The small molecule below binds the protein below.
Small molecule (SMILES): CC(=O)N[C@H]1[C@H](O[C@H]2[C@H](O)[C@@H](NC(C)=O)CO[C@@H]2CO)O[C@H](CO)[C@@H](O)[C@@H]1O

Binding-site contacts:
Ligand atom O7 contacts residue ASN1095 of chain 1.A at 2.9 Å (h-bond).
Ligand atom C8 contacts residue ASN1095 of chain 1.A at 3.8 Å.
Ligand atom O5 contacts residue ASN1095 of chain 1.A at 2.4 Å (h-bond).
Ligand atom C4 contacts residue ASN1095 of chain 1.A at 4.2 Å.
Ligand atom C1 contacts residue ASN1095 of chain 1.A at 1.4 Å.
Ligand atom C8 contacts residue HIS1098 of chain 1.A at 3.4 Å.
Ligand atom C5 contacts residue HIS1098 of chain 1.A at 4.2 Å.
Ligand atom C5 contacts residue PHE1100 of chain 1.A at 4.2 Å (hydrophobic).
Ligand atom C7 contacts residue HIS1098 of chain 1.A at 3.5 Å.
Ligand atom O6 contacts residue PHE1100 of chain 1.A at 3.9 Å.
Ligand atom O7 contacts residue HIS1098 of chain 1.A at 2.9 Å (h-bond).
Ligand atom C2 contacts residue ASN1095 of chain 1.A at 2.5 Å.
Ligand atom O5 contacts residue PHE1100 of chain 1.A at 3.9 Å.
Ligand atom C3 contacts residue ASN1095 of chain 1.A at 3.8 Å.
Ligand atom N2 contacts residue THR1097 of chain 1.A at 4.4 Å.
Ligand atom C6 contacts residue PHE1100 of chain 1.A at 3.7 Å (hydrophobic).
Ligand atom C5 contacts residue ASN1095 of chain 1.A at 3.7 Å.
Ligand atom N2 contacts residue ASN1095 of chain 1.A at 2.9 Å (h-bond).
Ligand atom C7 contacts residue ASN1095 of chain 1.A at 3.0 Å.
Ligand atom C1 contacts residue THR1097 of chain 1.A at 4.4 Å.

Sequence of chain 1.A:
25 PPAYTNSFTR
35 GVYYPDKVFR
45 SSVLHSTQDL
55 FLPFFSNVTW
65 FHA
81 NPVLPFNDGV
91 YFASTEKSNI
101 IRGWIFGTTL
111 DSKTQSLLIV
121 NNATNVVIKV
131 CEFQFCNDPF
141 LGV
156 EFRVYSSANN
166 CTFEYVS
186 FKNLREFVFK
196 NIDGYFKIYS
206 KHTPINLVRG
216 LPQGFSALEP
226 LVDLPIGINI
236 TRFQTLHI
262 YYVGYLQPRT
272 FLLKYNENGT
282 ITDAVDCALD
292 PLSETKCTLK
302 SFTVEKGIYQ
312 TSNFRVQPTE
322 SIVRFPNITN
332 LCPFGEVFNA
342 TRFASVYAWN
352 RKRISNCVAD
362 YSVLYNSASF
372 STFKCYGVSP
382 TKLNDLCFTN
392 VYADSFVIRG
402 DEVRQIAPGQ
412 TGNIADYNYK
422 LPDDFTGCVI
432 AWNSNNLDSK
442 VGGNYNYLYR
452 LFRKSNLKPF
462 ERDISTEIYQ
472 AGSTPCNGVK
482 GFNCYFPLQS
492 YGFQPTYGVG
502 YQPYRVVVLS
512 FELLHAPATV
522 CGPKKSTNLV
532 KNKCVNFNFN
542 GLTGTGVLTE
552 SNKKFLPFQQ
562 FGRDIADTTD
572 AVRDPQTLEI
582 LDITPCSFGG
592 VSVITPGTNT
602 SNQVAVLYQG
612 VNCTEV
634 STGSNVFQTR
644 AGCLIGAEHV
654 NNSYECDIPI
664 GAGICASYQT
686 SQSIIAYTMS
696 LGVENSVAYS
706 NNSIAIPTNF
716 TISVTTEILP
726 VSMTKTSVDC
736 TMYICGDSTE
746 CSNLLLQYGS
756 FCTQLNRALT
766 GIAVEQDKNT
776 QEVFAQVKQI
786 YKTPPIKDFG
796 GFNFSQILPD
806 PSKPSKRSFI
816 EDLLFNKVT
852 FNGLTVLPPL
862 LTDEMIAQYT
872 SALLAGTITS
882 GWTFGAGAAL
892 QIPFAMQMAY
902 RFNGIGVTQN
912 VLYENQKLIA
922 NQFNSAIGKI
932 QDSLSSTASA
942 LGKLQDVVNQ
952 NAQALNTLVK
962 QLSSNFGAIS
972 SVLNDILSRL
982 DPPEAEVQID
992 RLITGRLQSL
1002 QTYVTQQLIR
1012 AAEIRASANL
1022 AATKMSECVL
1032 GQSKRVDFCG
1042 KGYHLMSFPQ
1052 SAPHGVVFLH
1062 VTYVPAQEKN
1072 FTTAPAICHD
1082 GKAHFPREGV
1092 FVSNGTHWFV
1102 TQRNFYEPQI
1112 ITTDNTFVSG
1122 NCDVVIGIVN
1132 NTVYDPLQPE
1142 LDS